Binding-site contacts:
Ligand atom NAO contacts residue ALA57 of chain 1.A at 3.8 Å.
Ligand atom CAW contacts residue VAL39 of chain 1.A at 3.5 Å (hydrophobic).
Ligand atom CBL contacts residue ASP72 of chain 1.A at 3.7 Å.
Ligand atom CAJ contacts residue LEU182 of chain 1.A at 3.7 Å (hydrophobic).
Ligand atom OBK contacts residue LEU73 of chain 1.A at 3.5 Å.
Ligand atom CBF contacts residue GLY37 of chain 1.A at 3.6 Å.
Ligand atom CAE contacts residue GLY111 of chain 1.A at 3.6 Å.
Ligand atom NAQ contacts residue LYS59 of chain 1.A at 3.7 Å.
Ligand atom CAM contacts residue ALA57 of chain 1.A at 3.8 Å (hydrophobic).
Ligand atom CBE contacts residue PHE36 of chain 1.A at 3.9 Å (hydrophobic).
Ligand atom CAU contacts residue VAL39 of chain 1.A at 3.6 Å (hydrophobic).
Ligand atom OAF contacts residue GLY111 of chain 1.A at 3.4 Å.
Ligand atom CAP contacts residue VAL39 of chain 1.A at 3.8 Å (hydrophobic).
Ligand atom CAP contacts residue LEU182 of chain 1.A at 3.7 Å (hydrophobic).
Ligand atom NAO contacts residue TYR107 of chain 1.A at 3.6 Å.
Ligand atom CAV contacts residue VAL39 of chain 1.A at 3.3 Å (hydrophobic).
Ligand atom CAN contacts residue LEU182 of chain 1.A at 3.8 Å (hydrophobic).
Ligand atom CAN contacts residue ALA57 of chain 1.A at 3.3 Å (hydrophobic).
Ligand atom OBK contacts residue LEU61 of chain 1.A at 3.8 Å.
Ligand atom CAV contacts residue GLY32 of chain 1.A at 3.6 Å.
Ligand atom CAG contacts residue GLY111 of chain 1.A at 3.7 Å.
Ligand atom CBI contacts residue PHE36 of chain 1.A at 3.7 Å (hydrophobic).
Ligand atom NBG contacts residue MET60 of chain 1.A at 3.5 Å (h-bond).
Ligand atom OAC contacts residue TYR107 of chain 1.A at 3.5 Å (h-bond).
Ligand atom CBF contacts residue LYS38 of chain 1.A at 3.4 Å.
Ligand atom CBL contacts residue GLU69 of chain 1.A at 3.4 Å.
Ligand atom CAH contacts residue LEU31 of chain 1.A at 3.9 Å (hydrophobic).
Ligand atom CBL contacts residue LEU73 of chain 1.A at 3.5 Å (hydrophobic).
Ligand atom CAW contacts residue LEU31 of chain 1.A at 3.9 Å (hydrophobic).
Ligand atom CAM contacts residue LEU182 of chain 1.A at 3.6 Å (hydrophobic).
Ligand atom CBJ contacts residue PHE36 of chain 1.A at 3.4 Å (hydrophobic).
Ligand atom CBF contacts residue MET60 of chain 1.A at 3.8 Å (hydrophobic).
Ligand atom OAC contacts residue LYS109 of chain 1.A at 3.6 Å.
Ligand atom CAD contacts residue TYR107 of chain 1.A at 3.8 Å (hydrophobic).
Ligand atom CAI contacts residue LEU182 of chain 1.A at 3.9 Å (hydrophobic).
Ligand atom NAO contacts residue GLU106 of chain 1.A at 3.6 Å (salt-bridge).
Ligand atom NAO contacts residue ALA108 of chain 1.A at 3.1 Å (h-bond).
Ligand atom CAL contacts residue ALA108 of chain 1.A at 3.3 Å (hydrophobic).
Ligand atom CAW contacts residue GLY32 of chain 1.A at 3.7 Å.
Ligand atom CAN contacts residue GLU106 of chain 1.A at 3.3 Å.

This protein binds this small molecule.
Small molecule (SMILES): COc1ccc(CN2[C@@H]3C[C@H]2CN(c2ccc(-c4cc(OCC(C)(C)O)cn5ncc(C#N)c45)cn2)C3)cn1

Sequence of chain 1.A:
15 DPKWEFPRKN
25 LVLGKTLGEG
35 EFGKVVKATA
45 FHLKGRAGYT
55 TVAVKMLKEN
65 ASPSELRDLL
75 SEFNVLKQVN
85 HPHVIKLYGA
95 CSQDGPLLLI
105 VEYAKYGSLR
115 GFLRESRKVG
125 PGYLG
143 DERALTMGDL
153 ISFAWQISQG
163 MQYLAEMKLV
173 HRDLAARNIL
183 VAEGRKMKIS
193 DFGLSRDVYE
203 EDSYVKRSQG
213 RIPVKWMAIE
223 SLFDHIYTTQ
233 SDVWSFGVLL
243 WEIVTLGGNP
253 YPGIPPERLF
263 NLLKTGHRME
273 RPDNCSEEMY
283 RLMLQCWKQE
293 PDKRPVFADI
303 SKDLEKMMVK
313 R